The small molecule below binds the protein below.
Small molecule (SMILES): CC(=O)N[C@@H]1[C@@H](O)[C@H](O)[C@@H](CO)O[C@H]1O

Sequence of chain 44.C:
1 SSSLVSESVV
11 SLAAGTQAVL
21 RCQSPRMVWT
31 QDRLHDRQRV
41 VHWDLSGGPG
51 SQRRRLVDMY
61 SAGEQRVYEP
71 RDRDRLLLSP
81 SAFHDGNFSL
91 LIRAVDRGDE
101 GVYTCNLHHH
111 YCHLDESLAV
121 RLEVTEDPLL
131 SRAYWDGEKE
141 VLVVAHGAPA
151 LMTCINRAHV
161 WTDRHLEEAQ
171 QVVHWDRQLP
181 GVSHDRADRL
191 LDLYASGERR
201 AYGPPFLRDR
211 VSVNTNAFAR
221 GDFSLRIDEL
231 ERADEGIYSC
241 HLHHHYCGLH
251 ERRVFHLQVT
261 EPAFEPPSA

Binding-site contacts:
Ligand atom C4 contacts residue ASN87 of chain 44.C at 4.2 Å.
Ligand atom C6 contacts residue SER79 of chain 44.C at 3.6 Å.
Ligand atom O7 contacts residue ASN87 of chain 44.C at 4.4 Å.
Ligand atom O5 contacts residue ASN87 of chain 44.C at 2.4 Å (h-bond).
Ligand atom O5 contacts residue SER79 of chain 44.C at 3.8 Å.
Ligand atom C5 contacts residue ASN87 of chain 44.C at 3.7 Å.
Ligand atom O6 contacts residue LEU91 of chain 44.C at 3.9 Å.
Ligand atom O6 contacts residue SER79 of chain 44.C at 2.5 Å (h-bond).
Ligand atom C8 contacts residue ILE155 of chain 44.C at 3.7 Å (hydrophobic).
Ligand atom N2 contacts residue ASN87 of chain 44.C at 2.9 Å (h-bond).
Ligand atom C1 contacts residue ASN87 of chain 44.C at 1.4 Å.
Ligand atom C7 contacts residue ASN87 of chain 44.C at 3.9 Å.
Ligand atom C5 contacts residue SER79 of chain 44.C at 4.3 Å.
Ligand atom C2 contacts residue ASN87 of chain 44.C at 2.5 Å.
Ligand atom C3 contacts residue ASN87 of chain 44.C at 3.8 Å.